Sequence of chain 1.B:
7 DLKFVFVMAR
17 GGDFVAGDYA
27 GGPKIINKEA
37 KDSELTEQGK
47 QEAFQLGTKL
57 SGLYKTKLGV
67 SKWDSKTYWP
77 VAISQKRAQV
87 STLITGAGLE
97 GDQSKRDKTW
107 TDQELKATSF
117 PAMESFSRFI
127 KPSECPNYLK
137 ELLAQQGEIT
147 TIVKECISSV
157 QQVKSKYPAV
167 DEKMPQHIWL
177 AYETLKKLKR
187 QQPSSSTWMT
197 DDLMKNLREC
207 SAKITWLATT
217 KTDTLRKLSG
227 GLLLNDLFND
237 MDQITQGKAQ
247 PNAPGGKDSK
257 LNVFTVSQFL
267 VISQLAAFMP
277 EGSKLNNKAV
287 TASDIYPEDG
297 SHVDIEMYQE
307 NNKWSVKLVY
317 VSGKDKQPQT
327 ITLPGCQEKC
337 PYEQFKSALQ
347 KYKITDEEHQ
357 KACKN

A protein and the small-molecule ligand that binds it are described below.
Small molecule (SMILES): NCCc1c[nH]c2ccc(O)cc12

Binding-site contacts:
Ligand atom CD2 contacts residue LEU233 of chain 1.B at 3.8 Å (hydrophobic).
Ligand atom NZ contacts residue ASP236 of chain 1.B at 2.8 Å (salt-bridge).
Ligand atom CH2 contacts residue MET14 of chain 1.B at 3.5 Å (hydrophobic).
Ligand atom CA contacts residue ASP232 of chain 1.B at 3.2 Å.
Ligand atom CE3 contacts residue PHE260 of chain 1.B at 3.8 Å (hydrophobic).
Ligand atom OH contacts residue VAL259 of chain 1.B at 4.1 Å.
Ligand atom CE2 contacts residue LEU233 of chain 1.B at 3.7 Å (hydrophobic).
Ligand atom OH contacts residue ASN258 of chain 1.B at 3.0 Å (h-bond).
Ligand atom CZ3 contacts residue ASN258 of chain 1.B at 4.2 Å.
Ligand atom CH2 contacts residue VAL13 of chain 1.B at 3.4 Å (hydrophobic).
Ligand atom CH2 contacts residue PHE12 of chain 1.B at 3.7 Å (hydrophobic).
Ligand atom CD1 contacts residue PHE122 of chain 1.B at 3.9 Å (hydrophobic).
Ligand atom CH2 contacts residue PHE260 of chain 1.B at 4.1 Å (hydrophobic).
Ligand atom CZ2 contacts residue ILE301 of chain 1.B at 3.9 Å (hydrophobic).
Ligand atom CA contacts residue ASP236 of chain 1.B at 3.3 Å.
Ligand atom CB contacts residue PHE116 of chain 1.B at 3.8 Å (hydrophobic).
Ligand atom CE3 contacts residue PHE12 of chain 1.B at 3.9 Å (hydrophobic).
Ligand atom CE3 contacts residue ASN258 of chain 1.B at 3.7 Å.
Ligand atom CD2 contacts residue PHE260 of chain 1.B at 3.7 Å (hydrophobic).
Ligand atom CB contacts residue PHE122 of chain 1.B at 4.0 Å (hydrophobic).
Ligand atom NZ contacts residue ASP232 of chain 1.B at 2.6 Å (salt-bridge).
Ligand atom CG contacts residue LEU233 of chain 1.B at 3.9 Å (hydrophobic).
Ligand atom OH contacts residue PHE260 of chain 1.B at 3.4 Å.
Ligand atom CZ3 contacts residue VAL13 of chain 1.B at 3.5 Å (hydrophobic).
Ligand atom CD1 contacts residue LEU233 of chain 1.B at 3.6 Å (hydrophobic).
Ligand atom OH contacts residue VAL13 of chain 1.B at 2.8 Å (h-bond).
Ligand atom OH contacts residue PHE12 of chain 1.B at 3.7 Å.
Ligand atom CB contacts residue ASP232 of chain 1.B at 3.2 Å.
Ligand atom CZ3 contacts residue PHE260 of chain 1.B at 3.5 Å (hydrophobic).
Ligand atom CZ2 contacts residue MET14 of chain 1.B at 3.6 Å (hydrophobic).
Ligand atom NE1 contacts residue LEU233 of chain 1.B at 3.6 Å.
Ligand atom CE2 contacts residue GLN270 of chain 1.B at 3.7 Å.
Ligand atom CZ2 contacts residue GLN270 of chain 1.B at 3.8 Å.
Ligand atom CD1 contacts residue GLN270 of chain 1.B at 4.1 Å.
Ligand atom NE1 contacts residue GLN270 of chain 1.B at 2.9 Å (h-bond).
Ligand atom CA contacts residue LEU233 of chain 1.B at 4.0 Å (hydrophobic).
Ligand atom CZ3 contacts residue PHE12 of chain 1.B at 3.7 Å (hydrophobic).
Ligand atom CG contacts residue PHE260 of chain 1.B at 4.2 Å (hydrophobic).
Ligand atom CD1 contacts residue LEU229 of chain 1.B at 4.0 Å (hydrophobic).
Ligand atom CE2 contacts residue PHE260 of chain 1.B at 4.0 Å (hydrophobic).